A protein and the small-molecule ligand that binds it are described below.
Small molecule (SMILES): CC(=O)N[C@@H]1[C@@H](O)[C@H](O)[C@@H](CO)O[C@H]1O

Binding-site contacts:
Ligand atom O7 contacts residue THR267 of chain 1.J at 4.2 Å.
Ligand atom C3 contacts residue ASN301 of chain 1.J at 3.8 Å.
Ligand atom C8 contacts residue ARG412 of chain 1.J at 3.5 Å.
Ligand atom C1 contacts residue ASN301 of chain 1.J at 1.4 Å.
Ligand atom O5 contacts residue THR383 of chain 1.J at 3.5 Å.
Ligand atom C2 contacts residue ASN301 of chain 1.J at 2.4 Å.
Ligand atom C8 contacts residue ASN265 of chain 1.J at 4.5 Å.
Ligand atom C4 contacts residue ASN301 of chain 1.J at 4.2 Å.
Ligand atom O7 contacts residue HIS299 of chain 1.J at 3.4 Å (h-bond).
Ligand atom C5 contacts residue ASN301 of chain 1.J at 3.7 Å.
Ligand atom O7 contacts residue ASN301 of chain 1.J at 3.0 Å (h-bond).
Ligand atom N2 contacts residue ASN301 of chain 1.J at 2.9 Å (h-bond).
Ligand atom O5 contacts residue ASN301 of chain 1.J at 2.4 Å (h-bond).
Ligand atom C1 contacts residue HIS299 of chain 1.J at 4.1 Å.
Ligand atom C6 contacts residue THR383 of chain 1.J at 3.7 Å.
Ligand atom O5 contacts residue HIS299 of chain 1.J at 4.5 Å.
Ligand atom C5 contacts residue THR383 of chain 1.J at 4.2 Å.
Ligand atom C7 contacts residue ASN301 of chain 1.J at 3.0 Å.
Ligand atom C8 contacts residue ASN301 of chain 1.J at 3.7 Å.

Sequence of chain 1.J:
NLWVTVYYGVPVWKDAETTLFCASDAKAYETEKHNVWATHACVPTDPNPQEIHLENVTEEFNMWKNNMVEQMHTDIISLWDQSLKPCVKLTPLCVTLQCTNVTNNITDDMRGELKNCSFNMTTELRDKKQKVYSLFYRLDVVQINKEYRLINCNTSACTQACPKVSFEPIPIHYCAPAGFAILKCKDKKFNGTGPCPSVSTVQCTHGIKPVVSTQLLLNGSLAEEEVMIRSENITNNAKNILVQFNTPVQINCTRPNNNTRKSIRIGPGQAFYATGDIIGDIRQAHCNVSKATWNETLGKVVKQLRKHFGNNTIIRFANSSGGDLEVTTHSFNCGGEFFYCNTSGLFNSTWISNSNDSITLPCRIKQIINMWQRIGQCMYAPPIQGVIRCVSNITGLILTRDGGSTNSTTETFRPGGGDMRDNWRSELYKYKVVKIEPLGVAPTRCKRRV